Sequence of chain 1.B:
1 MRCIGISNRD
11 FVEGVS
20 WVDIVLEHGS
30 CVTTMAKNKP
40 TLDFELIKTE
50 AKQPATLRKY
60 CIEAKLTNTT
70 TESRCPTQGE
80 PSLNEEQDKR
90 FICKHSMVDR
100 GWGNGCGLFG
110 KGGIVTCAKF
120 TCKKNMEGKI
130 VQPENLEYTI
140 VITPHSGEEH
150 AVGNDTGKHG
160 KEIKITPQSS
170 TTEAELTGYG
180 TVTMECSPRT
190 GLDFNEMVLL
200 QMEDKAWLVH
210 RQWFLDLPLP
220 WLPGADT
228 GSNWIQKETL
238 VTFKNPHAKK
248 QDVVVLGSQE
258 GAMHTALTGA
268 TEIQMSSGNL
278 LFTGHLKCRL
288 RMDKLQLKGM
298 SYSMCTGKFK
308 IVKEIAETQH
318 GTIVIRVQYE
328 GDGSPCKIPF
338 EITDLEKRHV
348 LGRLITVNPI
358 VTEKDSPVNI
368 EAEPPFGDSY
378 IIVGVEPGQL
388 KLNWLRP

Binding-site contacts:
Ligand atom C5 contacts residue ASN153 of chain 1.B at 3.6 Å.
Ligand atom O6 contacts residue HIS158 of chain 1.B at 3.7 Å.
Ligand atom C5 contacts residue HIS149 of chain 1.B at 4.3 Å.
Ligand atom C2 contacts residue HIS149 of chain 1.B at 4.3 Å.
Ligand atom O5 contacts residue HIS158 of chain 1.B at 3.8 Å.
Ligand atom C6 contacts residue LYS157 of chain 1.B at 4.0 Å.
Ligand atom O7 contacts residue LYS157 of chain 1.B at 4.0 Å.
Ligand atom O5 contacts residue ASN153 of chain 1.B at 2.3 Å (h-bond).
Ligand atom O2 contacts residue HIS149 of chain 1.B at 3.0 Å (h-bond).
Ligand atom C5 contacts residue HIS158 of chain 1.B at 3.9 Å.
Ligand atom N2 contacts residue ASN153 of chain 1.B at 3.0 Å (h-bond).
Ligand atom O5 contacts residue HIS158 of chain 1.B at 3.2 Å (h-bond).
Ligand atom C6 contacts residue HIS149 of chain 1.B at 4.2 Å.
Ligand atom O7 contacts residue VAL151 of chain 1.B at 4.2 Å.
Ligand atom C6 contacts residue LYS157 of chain 1.B at 3.4 Å.
Ligand atom C2 contacts residue ASN153 of chain 1.B at 2.4 Å.
Ligand atom O3 contacts residue HIS149 of chain 1.B at 3.4 Å.
Ligand atom C5 contacts residue GLU147 of chain 1.B at 4.3 Å.
Ligand atom C1 contacts residue HIS158 of chain 1.B at 4.2 Å.
Ligand atom O5 contacts residue THR155 of chain 1.B at 4.1 Å.
Ligand atom C4 contacts residue ASN153 of chain 1.B at 4.2 Å.
Ligand atom O7 contacts residue ASN153 of chain 1.B at 2.9 Å (h-bond).
Ligand atom O6 contacts residue LYS157 of chain 1.B at 4.2 Å.
Ligand atom O5 contacts residue HIS149 of chain 1.B at 3.8 Å.
Ligand atom O6 contacts residue HIS149 of chain 1.B at 3.0 Å (h-bond).
Ligand atom C4 contacts residue HIS149 of chain 1.B at 4.0 Å.
Ligand atom C7 contacts residue LYS157 of chain 1.B at 4.2 Å.
Ligand atom C6 contacts residue HIS158 of chain 1.B at 4.2 Å.
Ligand atom C8 contacts residue LYS157 of chain 1.B at 3.7 Å.
Ligand atom C1 contacts residue ASN153 of chain 1.B at 1.4 Å.
Ligand atom C2 contacts residue HIS149 of chain 1.B at 3.9 Å.
Ligand atom C3 contacts residue ASN153 of chain 1.B at 3.8 Å.
Ligand atom C1 contacts residue HIS149 of chain 1.B at 4.1 Å.
Ligand atom C3 contacts residue HIS149 of chain 1.B at 4.0 Å.
Ligand atom C7 contacts residue ASN153 of chain 1.B at 3.2 Å.
Ligand atom O5 contacts residue LYS157 of chain 1.B at 4.4 Å.
Ligand atom C1 contacts residue LYS157 of chain 1.B at 4.3 Å.
Ligand atom O7 contacts residue HIS149 of chain 1.B at 3.2 Å (h-bond).
Ligand atom C7 contacts residue HIS149 of chain 1.B at 4.3 Å.
Ligand atom O5 contacts residue GLU147 of chain 1.B at 4.1 Å.

A protein and the small-molecule ligand that binds it are described below.
Small molecule (SMILES): CC(=O)N[C@H]1[C@H](O[C@H]2[C@H](O)[C@@H](NC(C)=O)CO[C@@H]2CO[C@@H]2O[C@@H](C)[C@@H](O)[C@@H](O)[C@@H]2O)O[C@H](CO)[C@@H](O[C@@H]2O[C@H](CO[C@H]3O[C@H](CO)[C@@H](O)[C@H](O)[C@@H]3O)[C@@H](O)[C@H](O[C@H]3O[C@H](CO)[C@@H](O)[C@H](O)[C@@H]3O)[C@@H]2O)[C@@H]1O